This small molecule binds to this protein.
Small molecule (SMILES): CC(=O)N[C@H]1[C@H](O[C@H]2[C@H](O)[C@@H](NC(C)=O)CO[C@@H]2CO)O[C@H](CO)[C@@H](O[C@@H]2O[C@H](CO)[C@@H](O)[C@H](O)[C@@H]2O)[C@@H]1O

Sequence of chain 1.F:
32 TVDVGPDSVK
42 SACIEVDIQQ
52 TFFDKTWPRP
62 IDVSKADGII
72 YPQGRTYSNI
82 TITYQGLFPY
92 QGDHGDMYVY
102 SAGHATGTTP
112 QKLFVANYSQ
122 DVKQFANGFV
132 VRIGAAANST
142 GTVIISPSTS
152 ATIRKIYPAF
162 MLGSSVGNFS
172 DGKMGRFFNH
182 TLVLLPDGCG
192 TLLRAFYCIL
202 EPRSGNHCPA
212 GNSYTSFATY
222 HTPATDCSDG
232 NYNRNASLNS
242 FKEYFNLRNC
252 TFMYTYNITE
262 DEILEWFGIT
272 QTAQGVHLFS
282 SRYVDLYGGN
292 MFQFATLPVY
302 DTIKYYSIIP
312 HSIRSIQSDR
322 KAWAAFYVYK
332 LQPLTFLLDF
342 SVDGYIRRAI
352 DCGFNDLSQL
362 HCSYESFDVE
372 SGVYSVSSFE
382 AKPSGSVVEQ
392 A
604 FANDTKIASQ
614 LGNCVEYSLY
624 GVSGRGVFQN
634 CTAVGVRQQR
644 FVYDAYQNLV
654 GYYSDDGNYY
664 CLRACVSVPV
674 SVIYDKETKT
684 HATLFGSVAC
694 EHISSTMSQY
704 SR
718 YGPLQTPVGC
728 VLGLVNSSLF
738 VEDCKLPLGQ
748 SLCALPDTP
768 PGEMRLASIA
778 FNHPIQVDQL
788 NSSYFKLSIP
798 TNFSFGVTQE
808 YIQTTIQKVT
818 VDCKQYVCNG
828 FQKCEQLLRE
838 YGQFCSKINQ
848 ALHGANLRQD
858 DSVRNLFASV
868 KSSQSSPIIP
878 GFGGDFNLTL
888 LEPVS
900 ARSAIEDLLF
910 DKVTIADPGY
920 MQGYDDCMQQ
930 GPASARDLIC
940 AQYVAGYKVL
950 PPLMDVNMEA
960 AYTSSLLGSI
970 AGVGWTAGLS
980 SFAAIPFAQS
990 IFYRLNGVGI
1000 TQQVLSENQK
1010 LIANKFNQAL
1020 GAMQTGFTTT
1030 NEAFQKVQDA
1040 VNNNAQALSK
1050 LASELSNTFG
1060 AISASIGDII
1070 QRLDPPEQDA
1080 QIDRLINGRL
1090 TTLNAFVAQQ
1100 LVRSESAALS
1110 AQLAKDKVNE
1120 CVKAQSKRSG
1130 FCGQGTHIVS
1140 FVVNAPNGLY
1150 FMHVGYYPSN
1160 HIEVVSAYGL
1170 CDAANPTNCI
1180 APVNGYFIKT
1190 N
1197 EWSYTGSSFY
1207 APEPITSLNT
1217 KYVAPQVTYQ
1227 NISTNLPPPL

Binding-site contacts:
Ligand atom C6 contacts residue CYS634 of chain 1.F at 4.5 Å (hydrophobic).
Ligand atom O5 contacts residue ASN633 of chain 1.F at 2.4 Å (h-bond).
Ligand atom C8 contacts residue ASN633 of chain 1.F at 4.4 Å.
Ligand atom C1 contacts residue ASN633 of chain 1.F at 1.5 Å.
Ligand atom C1 contacts residue ASN661 of chain 1.F at 4.3 Å.
Ligand atom C3 contacts residue ASN633 of chain 1.F at 3.8 Å.
Ligand atom C4 contacts residue ASN633 of chain 1.F at 4.3 Å.
Ligand atom C7 contacts residue ASN633 of chain 1.F at 3.4 Å.
Ligand atom O7 contacts residue ASN633 of chain 1.F at 3.7 Å.
Ligand atom O6 contacts residue ASN633 of chain 1.F at 4.2 Å.
Ligand atom C2 contacts residue ASN633 of chain 1.F at 2.5 Å.
Ligand atom C5 contacts residue ASN633 of chain 1.F at 3.7 Å.
Ligand atom C6 contacts residue ASN633 of chain 1.F at 4.3 Å.
Ligand atom N2 contacts residue ASN633 of chain 1.F at 2.8 Å (h-bond).
Ligand atom O5 contacts residue CYS634 of chain 1.F at 4.4 Å.